This protein binds this small molecule.
Small molecule (SMILES): CC(=O)N[C@@H]1[C@@H](O)[C@H](O)[C@@H](CO)O[C@H]1O

Binding-site contacts:
Ligand atom C1 contacts residue ASN332 of chain 1.A at 1.4 Å.
Ligand atom C8 contacts residue ASN332 of chain 1.A at 4.4 Å.
Ligand atom N2 contacts residue ASN332 of chain 1.A at 2.9 Å (h-bond).
Ligand atom C4 contacts residue ASN332 of chain 1.A at 4.1 Å.
Ligand atom C6 contacts residue SER334 of chain 1.A at 4.0 Å.
Ligand atom O7 contacts residue ASN332 of chain 1.A at 2.6 Å (h-bond).
Ligand atom O5 contacts residue SER334 of chain 1.A at 3.8 Å.
Ligand atom C2 contacts residue ASN332 of chain 1.A at 2.4 Å.
Ligand atom C3 contacts residue ASN332 of chain 1.A at 3.7 Å.
Ligand atom C7 contacts residue ASN332 of chain 1.A at 3.0 Å.
Ligand atom C5 contacts residue ASN332 of chain 1.A at 3.7 Å.
Ligand atom C1 contacts residue SER334 of chain 1.A at 4.1 Å.
Ligand atom C5 contacts residue SER334 of chain 1.A at 3.9 Å.
Ligand atom O5 contacts residue VAL335 of chain 1.A at 3.9 Å.
Ligand atom O5 contacts residue ASN332 of chain 1.A at 2.3 Å (h-bond).

Sequence of chain 1.A:
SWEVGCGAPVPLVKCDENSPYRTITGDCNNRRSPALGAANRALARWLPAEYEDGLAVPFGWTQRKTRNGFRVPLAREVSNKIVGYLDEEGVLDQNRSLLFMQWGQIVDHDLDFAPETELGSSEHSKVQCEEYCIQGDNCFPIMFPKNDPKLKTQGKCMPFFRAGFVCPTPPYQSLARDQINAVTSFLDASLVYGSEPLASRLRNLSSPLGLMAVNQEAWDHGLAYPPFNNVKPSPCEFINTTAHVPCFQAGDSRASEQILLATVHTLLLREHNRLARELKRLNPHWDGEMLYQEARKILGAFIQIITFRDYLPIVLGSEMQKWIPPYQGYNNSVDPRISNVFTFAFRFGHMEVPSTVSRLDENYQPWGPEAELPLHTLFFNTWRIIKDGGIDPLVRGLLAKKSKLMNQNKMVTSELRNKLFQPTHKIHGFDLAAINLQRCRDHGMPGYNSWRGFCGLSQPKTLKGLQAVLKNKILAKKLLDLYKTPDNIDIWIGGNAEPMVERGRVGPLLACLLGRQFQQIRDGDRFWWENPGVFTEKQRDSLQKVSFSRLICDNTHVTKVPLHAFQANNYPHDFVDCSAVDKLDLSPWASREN